Sequence of chain 1.A:
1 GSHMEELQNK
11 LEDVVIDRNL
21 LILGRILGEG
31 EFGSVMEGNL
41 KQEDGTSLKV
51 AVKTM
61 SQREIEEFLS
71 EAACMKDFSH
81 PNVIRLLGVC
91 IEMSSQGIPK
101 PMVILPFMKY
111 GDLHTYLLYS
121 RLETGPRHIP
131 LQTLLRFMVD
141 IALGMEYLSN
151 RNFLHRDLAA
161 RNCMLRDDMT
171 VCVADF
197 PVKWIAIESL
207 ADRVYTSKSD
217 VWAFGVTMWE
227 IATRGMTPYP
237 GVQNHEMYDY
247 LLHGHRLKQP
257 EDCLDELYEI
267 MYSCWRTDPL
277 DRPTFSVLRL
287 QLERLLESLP

Binding-site contacts:
Ligand atom C10 contacts residue ALA51 of chain 1.A at 3.6 Å (hydrophobic).
Ligand atom C12 contacts residue MET108 of chain 1.A at 3.6 Å (hydrophobic).
Ligand atom C13 contacts residue MET164 of chain 1.A at 3.5 Å (hydrophobic).
Ligand atom N3 contacts residue MET108 of chain 1.A at 2.9 Å (h-bond).
Ligand atom C16 contacts residue LYS109 of chain 1.A at 3.5 Å.
Ligand atom C contacts residue ALA174 of chain 1.A at 3.7 Å (hydrophobic).
Ligand atom C12 contacts residue PRO106 of chain 1.A at 3.2 Å (hydrophobic).
Ligand atom C6 contacts residue LEU105 of chain 1.A at 3.8 Å (hydrophobic).
Ligand atom C21 contacts residue LEU105 of chain 1.A at 3.8 Å (hydrophobic).
Ligand atom C29 contacts residue VAL103 of chain 1.A at 3.8 Å (hydrophobic).
Ligand atom C9 contacts residue PHE176 of chain 1.A at 3.6 Å (hydrophobic).
Ligand atom C5 contacts residue ASP175 of chain 1.A at 3.0 Å.
Ligand atom N2 contacts residue LEU105 of chain 1.A at 3.8 Å.
Ligand atom C29 contacts residue LEU86 of chain 1.A at 3.0 Å (hydrophobic).
Ligand atom C4 contacts residue ASP175 of chain 1.A at 3.1 Å.
Ligand atom C1 contacts residue ASP175 of chain 1.A at 3.6 Å.
Ligand atom C10 contacts residue MET164 of chain 1.A at 3.8 Å (hydrophobic).
Ligand atom N2 contacts residue ASP175 of chain 1.A at 3.1 Å (salt-bridge).
Ligand atom F contacts residue LYS53 of chain 1.A at 3.4 Å.
Ligand atom C8 contacts residue PHE176 of chain 1.A at 3.6 Å (hydrophobic).
Ligand atom N1 contacts residue ASP175 of chain 1.A at 3.3 Å (salt-bridge).
Ligand atom C2 contacts residue ASP175 of chain 1.A at 3.7 Å.
Ligand atom O4 contacts residue LEU27 of chain 1.A at 3.8 Å.
Ligand atom C22 contacts residue LEU105 of chain 1.A at 3.4 Å (hydrophobic).
Ligand atom O1 contacts residue ALA174 of chain 1.A at 3.2 Å.
Ligand atom O1 contacts residue ILE84 of chain 1.A at 3.5 Å.
Ligand atom C18 contacts residue LEU27 of chain 1.A at 3.8 Å (hydrophobic).
Ligand atom O1 contacts residue ASP175 of chain 1.A at 3.0 Å (salt-bridge).
Ligand atom C3 contacts residue MET75 of chain 1.A at 3.6 Å (hydrophobic).
Ligand atom N3 contacts residue ALA51 of chain 1.A at 3.8 Å.
Ligand atom C20 contacts residue MET164 of chain 1.A at 3.6 Å (hydrophobic).
Ligand atom F contacts residue VAL35 of chain 1.A at 3.4 Å.
Ligand atom O contacts residue ASP175 of chain 1.A at 3.6 Å.
Ligand atom F1 contacts residue PHE68 of chain 1.A at 3.1 Å.
Ligand atom C14 contacts residue MET108 of chain 1.A at 3.2 Å (hydrophobic).
Ligand atom C12 contacts residue ALA51 of chain 1.A at 3.5 Å (hydrophobic).
Ligand atom C11 contacts residue ALA51 of chain 1.A at 3.4 Å (hydrophobic).
Ligand atom C16 contacts residue MET108 of chain 1.A at 3.5 Å (hydrophobic).
Ligand atom O2 contacts residue PHE176 of chain 1.A at 3.4 Å.
Ligand atom N3 contacts residue MET164 of chain 1.A at 3.7 Å.

This protein binds this small molecule.
Small molecule (SMILES): CCOc1cn(-c2ccc(F)cc2C)nc1C(=O)Nc1ccc(Oc2ccnc3cc(OC)c(OC)cc23)c(F)c1